Sequence of chain 1.A:
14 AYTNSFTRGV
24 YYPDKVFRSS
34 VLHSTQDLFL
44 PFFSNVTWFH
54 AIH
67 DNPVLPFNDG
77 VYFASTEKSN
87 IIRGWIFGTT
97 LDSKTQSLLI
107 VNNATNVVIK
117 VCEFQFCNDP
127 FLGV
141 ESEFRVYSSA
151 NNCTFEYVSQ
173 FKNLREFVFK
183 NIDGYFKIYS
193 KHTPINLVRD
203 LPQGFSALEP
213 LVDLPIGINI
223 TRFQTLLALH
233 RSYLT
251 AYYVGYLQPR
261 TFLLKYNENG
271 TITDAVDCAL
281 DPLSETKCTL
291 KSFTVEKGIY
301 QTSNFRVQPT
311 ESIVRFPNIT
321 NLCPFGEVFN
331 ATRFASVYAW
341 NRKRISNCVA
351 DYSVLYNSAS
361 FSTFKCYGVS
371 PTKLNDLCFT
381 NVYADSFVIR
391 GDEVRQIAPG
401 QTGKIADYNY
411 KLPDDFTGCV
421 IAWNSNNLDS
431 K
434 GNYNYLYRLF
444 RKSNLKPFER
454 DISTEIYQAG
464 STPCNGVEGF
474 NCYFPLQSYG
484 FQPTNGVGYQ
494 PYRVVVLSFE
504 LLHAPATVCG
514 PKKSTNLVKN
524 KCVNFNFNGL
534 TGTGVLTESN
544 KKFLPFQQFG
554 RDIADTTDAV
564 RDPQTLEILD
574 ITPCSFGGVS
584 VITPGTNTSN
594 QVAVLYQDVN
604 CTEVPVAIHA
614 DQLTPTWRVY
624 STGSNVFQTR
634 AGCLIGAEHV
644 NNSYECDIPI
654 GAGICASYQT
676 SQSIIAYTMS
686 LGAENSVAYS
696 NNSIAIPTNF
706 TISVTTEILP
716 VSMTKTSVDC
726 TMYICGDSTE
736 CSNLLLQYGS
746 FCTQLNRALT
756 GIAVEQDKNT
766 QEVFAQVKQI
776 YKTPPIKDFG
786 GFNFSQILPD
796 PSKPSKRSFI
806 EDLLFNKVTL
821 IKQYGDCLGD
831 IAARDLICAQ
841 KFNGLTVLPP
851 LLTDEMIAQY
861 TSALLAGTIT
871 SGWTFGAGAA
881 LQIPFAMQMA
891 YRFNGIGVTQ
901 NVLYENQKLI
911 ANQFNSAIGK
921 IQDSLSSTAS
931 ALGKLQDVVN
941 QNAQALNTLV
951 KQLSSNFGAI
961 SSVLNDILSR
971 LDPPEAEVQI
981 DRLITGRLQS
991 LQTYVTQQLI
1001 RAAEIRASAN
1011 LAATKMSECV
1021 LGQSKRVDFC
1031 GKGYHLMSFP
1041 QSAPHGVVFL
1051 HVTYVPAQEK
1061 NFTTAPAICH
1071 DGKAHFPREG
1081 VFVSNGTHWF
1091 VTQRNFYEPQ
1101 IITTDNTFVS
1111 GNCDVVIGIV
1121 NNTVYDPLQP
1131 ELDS

Binding-site contacts:
Ligand atom C5 contacts residue ASN1061 of chain 1.A at 3.6 Å.
Ligand atom C1 contacts residue ASN1061 of chain 1.A at 1.4 Å.
Ligand atom C6 contacts residue ALA693 of chain 1.A at 4.1 Å (hydrophobic).
Ligand atom C3 contacts residue ASN1061 of chain 1.A at 3.8 Å.
Ligand atom C5 contacts residue ALA693 of chain 1.A at 3.8 Å (hydrophobic).
Ligand atom O7 contacts residue ASN1061 of chain 1.A at 3.6 Å (h-bond).
Ligand atom C4 contacts residue ASN1061 of chain 1.A at 4.2 Å.
Ligand atom O4 contacts residue ALA693 of chain 1.A at 4.4 Å.
Ligand atom C2 contacts residue ASN1061 of chain 1.A at 2.5 Å.
Ligand atom C8 contacts residue GLU1059 of chain 1.A at 3.4 Å.
Ligand atom O5 contacts residue ASN1061 of chain 1.A at 2.3 Å (h-bond).
Ligand atom C7 contacts residue ASN1061 of chain 1.A at 3.5 Å.
Ligand atom N2 contacts residue ASN1061 of chain 1.A at 3.0 Å (h-bond).

This protein binds this small molecule.
Small molecule (SMILES): CC(=O)N[C@@H]1[C@@H](O)[C@H](O)[C@@H](CO)O[C@H]1O